A protein and the small-molecule ligand that binds it are described below.
Small molecule (SMILES): CC(=O)N[C@H]1[C@H](O[C@H]2[C@H](O)[C@@H](NC(C)=O)CO[C@@H]2CO)O[C@H](CO)[C@@H](O)[C@@H]1O

Sequence of chain 1.A:
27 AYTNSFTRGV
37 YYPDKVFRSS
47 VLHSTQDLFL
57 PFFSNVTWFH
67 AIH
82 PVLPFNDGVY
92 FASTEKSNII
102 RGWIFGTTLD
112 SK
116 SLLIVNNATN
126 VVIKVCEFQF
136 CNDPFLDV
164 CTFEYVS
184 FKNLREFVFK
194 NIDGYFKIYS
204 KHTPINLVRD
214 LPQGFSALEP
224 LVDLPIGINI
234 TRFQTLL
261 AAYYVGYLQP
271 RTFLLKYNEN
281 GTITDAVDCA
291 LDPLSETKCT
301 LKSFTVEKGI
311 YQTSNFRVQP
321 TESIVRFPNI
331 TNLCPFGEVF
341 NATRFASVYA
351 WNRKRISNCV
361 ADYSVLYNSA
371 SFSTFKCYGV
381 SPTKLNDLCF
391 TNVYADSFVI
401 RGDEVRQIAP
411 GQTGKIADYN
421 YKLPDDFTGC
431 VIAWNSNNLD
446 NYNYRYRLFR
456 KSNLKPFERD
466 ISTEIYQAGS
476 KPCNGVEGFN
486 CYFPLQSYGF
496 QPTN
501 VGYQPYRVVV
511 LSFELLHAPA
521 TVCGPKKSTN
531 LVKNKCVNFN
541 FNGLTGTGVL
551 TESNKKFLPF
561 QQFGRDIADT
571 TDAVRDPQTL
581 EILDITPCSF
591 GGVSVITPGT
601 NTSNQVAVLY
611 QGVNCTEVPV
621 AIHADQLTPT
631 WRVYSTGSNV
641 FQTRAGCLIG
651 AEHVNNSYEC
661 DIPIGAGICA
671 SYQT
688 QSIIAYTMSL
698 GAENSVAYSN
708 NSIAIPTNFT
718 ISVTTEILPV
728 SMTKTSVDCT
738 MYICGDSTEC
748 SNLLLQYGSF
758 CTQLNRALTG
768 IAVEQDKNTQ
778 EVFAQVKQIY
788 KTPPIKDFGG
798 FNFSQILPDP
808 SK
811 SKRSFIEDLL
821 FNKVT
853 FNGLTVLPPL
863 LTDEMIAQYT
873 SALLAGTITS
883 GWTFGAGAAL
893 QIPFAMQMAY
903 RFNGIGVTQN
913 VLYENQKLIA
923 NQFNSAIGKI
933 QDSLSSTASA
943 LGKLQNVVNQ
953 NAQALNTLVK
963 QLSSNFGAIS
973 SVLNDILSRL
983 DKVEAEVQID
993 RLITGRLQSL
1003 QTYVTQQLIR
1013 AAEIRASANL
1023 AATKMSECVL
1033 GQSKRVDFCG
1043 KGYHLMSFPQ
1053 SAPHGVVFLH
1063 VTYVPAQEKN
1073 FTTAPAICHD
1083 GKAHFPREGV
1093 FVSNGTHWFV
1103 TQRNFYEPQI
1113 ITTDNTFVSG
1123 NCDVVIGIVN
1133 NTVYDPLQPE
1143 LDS

Binding-site contacts:
Ligand atom C4 contacts residue ASN1132 of chain 1.A at 4.2 Å.
Ligand atom C3 contacts residue ASN1132 of chain 1.A at 3.8 Å.
Ligand atom C1 contacts residue ASN1132 of chain 1.A at 1.4 Å.
Ligand atom N2 contacts residue ASN1132 of chain 1.A at 3.0 Å (h-bond).
Ligand atom C2 contacts residue ASN1132 of chain 1.A at 2.5 Å.
Ligand atom O7 contacts residue ASN1132 of chain 1.A at 3.9 Å.
Ligand atom C7 contacts residue ASN1132 of chain 1.A at 3.7 Å.
Ligand atom O5 contacts residue ASN1132 of chain 1.A at 2.3 Å (h-bond).
Ligand atom C5 contacts residue ASN1132 of chain 1.A at 3.7 Å.